Sequence of chain 1.A:
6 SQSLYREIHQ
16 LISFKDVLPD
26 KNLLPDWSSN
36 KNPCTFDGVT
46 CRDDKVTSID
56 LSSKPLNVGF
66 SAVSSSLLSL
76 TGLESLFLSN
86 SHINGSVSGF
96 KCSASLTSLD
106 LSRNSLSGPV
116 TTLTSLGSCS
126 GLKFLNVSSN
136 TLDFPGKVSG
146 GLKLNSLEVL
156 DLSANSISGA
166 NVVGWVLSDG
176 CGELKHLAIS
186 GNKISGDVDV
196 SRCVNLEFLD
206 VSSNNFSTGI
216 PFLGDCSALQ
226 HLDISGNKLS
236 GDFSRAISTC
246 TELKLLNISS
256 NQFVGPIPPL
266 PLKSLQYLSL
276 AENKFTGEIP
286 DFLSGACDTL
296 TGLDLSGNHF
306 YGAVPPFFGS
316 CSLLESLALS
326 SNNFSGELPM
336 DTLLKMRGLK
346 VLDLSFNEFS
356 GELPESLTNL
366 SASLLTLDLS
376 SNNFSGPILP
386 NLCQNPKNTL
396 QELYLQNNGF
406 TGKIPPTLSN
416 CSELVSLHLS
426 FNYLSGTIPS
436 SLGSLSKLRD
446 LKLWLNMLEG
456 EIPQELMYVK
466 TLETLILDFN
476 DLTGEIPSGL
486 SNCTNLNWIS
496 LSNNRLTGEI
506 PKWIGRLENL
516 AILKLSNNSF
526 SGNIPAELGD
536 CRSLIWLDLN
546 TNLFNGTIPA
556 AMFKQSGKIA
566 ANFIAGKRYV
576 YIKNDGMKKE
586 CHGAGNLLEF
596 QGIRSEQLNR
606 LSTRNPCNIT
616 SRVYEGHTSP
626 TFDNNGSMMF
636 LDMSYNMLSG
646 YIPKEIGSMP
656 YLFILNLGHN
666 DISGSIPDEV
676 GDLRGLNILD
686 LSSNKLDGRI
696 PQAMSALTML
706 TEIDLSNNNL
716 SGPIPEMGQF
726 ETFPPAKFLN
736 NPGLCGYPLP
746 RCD

A protein and the small-molecule ligand that binds it are described below.
Small molecule (SMILES): CC(=O)N[C@H]1[C@H](O[C@H]2[C@H](O)[C@@H](NC(C)=O)CO[C@@H]2CO)O[C@H](CO)[C@@H](O[C@@H]2O[C@H](CO)[C@@H](O)[C@H](O[C@H]3O[C@H](CO)[C@@H](O)[C@H](O)[C@@H]3O)[C@@H]2O)[C@@H]1O

Binding-site contacts:
Ligand atom C8 contacts residue ARG108 of chain 1.A at 4.1 Å.
Ligand atom C1 contacts residue ASN131 of chain 1.A at 1.4 Å.
Ligand atom C5 contacts residue ASN131 of chain 1.A at 3.7 Å.
Ligand atom C1 contacts residue ASP156 of chain 1.A at 3.5 Å.
Ligand atom C1 contacts residue SER133 of chain 1.A at 3.5 Å.
Ligand atom O5 contacts residue ASN131 of chain 1.A at 2.4 Å (h-bond).
Ligand atom O6 contacts residue ARG108 of chain 1.A at 4.1 Å.
Ligand atom C6 contacts residue SER107 of chain 1.A at 3.7 Å.
Ligand atom C5 contacts residue SER133 of chain 1.A at 3.5 Å.
Ligand atom O7 contacts residue ARG108 of chain 1.A at 4.4 Å.
Ligand atom C6 contacts residue SER133 of chain 1.A at 4.1 Å.
Ligand atom C2 contacts residue ASN131 of chain 1.A at 2.3 Å.
Ligand atom C4 contacts residue ASN131 of chain 1.A at 4.2 Å.
Ligand atom N2 contacts residue ASP156 of chain 1.A at 2.9 Å (salt-bridge).
Ligand atom O5 contacts residue ASP105 of chain 1.A at 4.4 Å.
Ligand atom C7 contacts residue ASN131 of chain 1.A at 3.5 Å.
Ligand atom C8 contacts residue HIS181 of chain 1.A at 3.7 Å.
Ligand atom N2 contacts residue ASN131 of chain 1.A at 2.7 Å (h-bond).
Ligand atom C8 contacts residue PHE129 of chain 1.A at 4.0 Å (hydrophobic).
Ligand atom C8 contacts residue VAL154 of chain 1.A at 3.6 Å (hydrophobic).
Ligand atom C8 contacts residue ASP156 of chain 1.A at 4.0 Å.
Ligand atom O7 contacts residue PHE129 of chain 1.A at 3.6 Å.
Ligand atom O6 contacts residue SER107 of chain 1.A at 4.0 Å.
Ligand atom C3 contacts residue ASP156 of chain 1.A at 3.7 Å.
Ligand atom C7 contacts residue PHE129 of chain 1.A at 3.9 Å (hydrophobic).
Ligand atom O5 contacts residue SER133 of chain 1.A at 3.5 Å (h-bond).
Ligand atom O7 contacts residue ASN131 of chain 1.A at 3.9 Å.
Ligand atom C7 contacts residue ASP156 of chain 1.A at 3.9 Å.
Ligand atom O5 contacts residue SER107 of chain 1.A at 3.4 Å (h-bond).
Ligand atom C2 contacts residue ASP156 of chain 1.A at 3.5 Å.
Ligand atom C6 contacts residue ARG108 of chain 1.A at 3.9 Å.
Ligand atom O6 contacts residue SER84 of chain 1.A at 4.2 Å.
Ligand atom C5 contacts residue SER107 of chain 1.A at 4.2 Å.
Ligand atom C1 contacts residue SER107 of chain 1.A at 4.1 Å.
Ligand atom C3 contacts residue ASN131 of chain 1.A at 3.7 Å.